The protein below binds the small molecule below.
Small molecule (SMILES): CC(C)CNC(=O)[C@@H](C[C@H](O)[C@@H]1COCc2cccc(c2)[C@H](c2ccccc2)NC(=O)c2cc(cc(N(C)S(C)(=O)=O)c2)C(=O)N1)C(C)C

Binding-site contacts:
Ligand atom C30 contacts residue ALA229 of chain 2.B at 3.5 Å (hydrophobic).
Ligand atom O8 contacts residue ASP226 of chain 2.B at 2.7 Å (salt-bridge).
Ligand atom C46 contacts residue VAL36 of chain 2.B at 3.3 Å (hydrophobic).
Ligand atom C30 contacts residue TYR231 of chain 2.B at 2.8 Å (hydrophobic).
Ligand atom O34 contacts residue HIS301 of chain 2.B at 3.5 Å.
Ligand atom C49 contacts residue GLY228 of chain 2.B at 3.5 Å.
Ligand atom N1 contacts residue GLY228 of chain 2.B at 3.2 Å (h-bond).
Ligand atom C45 contacts residue VAL36 of chain 2.B at 3.4 Å (hydrophobic).
Ligand atom C48 contacts residue THR227 of chain 2.B at 3.2 Å.
Ligand atom C47 contacts residue THR227 of chain 2.B at 3.4 Å.
Ligand atom O32 contacts residue SER84 of chain 2.B at 3.5 Å (h-bond).
Ligand atom O32 contacts residue THR85 of chain 2.B at 3.0 Å (h-bond).
Ligand atom C7 contacts residue ASP38 of chain 2.B at 3.2 Å.
Ligand atom O12 contacts residue SER84 of chain 2.B at 3.0 Å (h-bond).
Ligand atom C49 contacts residue THR18 of chain 2.B at 3.2 Å.
Ligand atom C40 contacts residue PHE124 of chain 2.B at 3.4 Å (hydrophobic).
Ligand atom O8 contacts residue GLY40 of chain 2.B at 3.5 Å.
Ligand atom C3 contacts residue ASP38 of chain 2.B at 3.6 Å.
Ligand atom C42 contacts residue GLY228 of chain 2.B at 3.4 Å.
Ligand atom C46 contacts residue TYR20 of chain 2.B at 3.3 Å (hydrophobic).
Ligand atom C24 contacts residue GLY228 of chain 2.B at 3.4 Å.
Ligand atom C17 contacts residue GLY40 of chain 2.B at 3.3 Å.
Ligand atom C26 contacts residue SER230 of chain 2.B at 3.3 Å.
Ligand atom C25 contacts residue THR85 of chain 2.B at 3.4 Å.
Ligand atom O31 contacts residue SER230 of chain 2.B at 3.1 Å (h-bond).
Ligand atom O34 contacts residue SER233 of chain 2.B at 3.4 Å.
Ligand atom N35 contacts residue SER230 of chain 2.B at 3.5 Å (h-bond).
Ligand atom C24 contacts residue THR85 of chain 2.B at 3.4 Å.
Ligand atom C30 contacts residue SER230 of chain 2.B at 2.8 Å.
Ligand atom C44 contacts residue THR18 of chain 2.B at 3.4 Å.
Ligand atom C47 contacts residue TYR20 of chain 2.B at 3.2 Å (hydrophobic).
Ligand atom O12 contacts residue TYR83 of chain 2.B at 3.3 Å.
Ligand atom C5 contacts residue GLY40 of chain 2.B at 3.5 Å.
Ligand atom O8 contacts residue ASP38 of chain 2.B at 2.7 Å (salt-bridge).
Ligand atom C19 contacts residue THR85 of chain 2.B at 3.3 Å.
Ligand atom C4 contacts residue ASP226 of chain 2.B at 3.5 Å.
Ligand atom C20 contacts residue THR85 of chain 2.B at 3.5 Å.
Ligand atom O33 contacts residue SER233 of chain 2.B at 3.5 Å (h-bond).
Ligand atom N35 contacts residue GLY228 of chain 2.B at 3.2 Å (h-bond).
Ligand atom N18 contacts residue GLY40 of chain 2.B at 2.9 Å (h-bond).

Sequence of chain 2.B:
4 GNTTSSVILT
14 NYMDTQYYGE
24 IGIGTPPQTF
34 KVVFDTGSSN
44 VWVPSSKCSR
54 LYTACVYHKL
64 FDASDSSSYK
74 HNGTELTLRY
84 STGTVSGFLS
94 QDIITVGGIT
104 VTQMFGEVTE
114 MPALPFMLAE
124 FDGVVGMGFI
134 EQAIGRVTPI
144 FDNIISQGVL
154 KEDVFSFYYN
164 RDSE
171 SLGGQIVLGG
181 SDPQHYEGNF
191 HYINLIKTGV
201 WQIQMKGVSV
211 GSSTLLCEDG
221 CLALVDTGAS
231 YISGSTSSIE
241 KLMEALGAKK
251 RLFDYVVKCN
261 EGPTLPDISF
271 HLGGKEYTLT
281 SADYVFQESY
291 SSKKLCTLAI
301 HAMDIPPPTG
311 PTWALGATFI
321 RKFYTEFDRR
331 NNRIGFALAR